The small molecule below binds the protein below.
Small molecule (SMILES): CCCc1ccc(Oc2ccccc2)c(O)c1

Sequence of chain 2.C:
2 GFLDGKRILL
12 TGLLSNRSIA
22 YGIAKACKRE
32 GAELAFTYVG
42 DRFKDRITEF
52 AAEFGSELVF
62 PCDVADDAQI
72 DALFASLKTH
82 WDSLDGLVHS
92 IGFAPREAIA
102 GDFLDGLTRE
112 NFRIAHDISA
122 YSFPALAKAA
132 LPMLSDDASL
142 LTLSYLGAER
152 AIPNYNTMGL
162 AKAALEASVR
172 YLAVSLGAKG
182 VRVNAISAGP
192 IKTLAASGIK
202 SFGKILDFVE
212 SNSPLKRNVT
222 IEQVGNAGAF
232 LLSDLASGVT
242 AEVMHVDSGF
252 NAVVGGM

Binding-site contacts:
Ligand atom C10 contacts residue GLY93 of chain 2.C at 3.3 Å.
Ligand atom C16 contacts residue TYR156 of chain 2.C at 3.9 Å (hydrophobic).
Ligand atom C10 contacts residue ALA196 of chain 2.C at 4.1 Å (hydrophobic).
Ligand atom C3 contacts residue NAD1 of chain 2.H at 3.0 Å.
Ligand atom C1 contacts residue TYR146 of chain 2.C at 4.2 Å (hydrophobic).
Ligand atom C2 contacts residue NAD1 of chain 2.H at 3.1 Å.
Ligand atom O17 contacts residue LYS163 of chain 2.C at 4.2 Å.
Ligand atom C9 contacts residue ALA196 of chain 2.C at 3.2 Å (hydrophobic).
Ligand atom C14 contacts residue PRO191 of chain 2.C at 4.1 Å (hydrophobic).
Ligand atom C5 contacts residue NAD1 of chain 2.H at 3.3 Å.
Ligand atom C4 contacts residue THR194 of chain 2.C at 4.2 Å.
Ligand atom O7 contacts residue NAD1 of chain 2.H at 3.3 Å.
Ligand atom C1 contacts residue NAD1 of chain 2.H at 3.1 Å.
Ligand atom C10 contacts residue PHE94 of chain 2.C at 3.5 Å (hydrophobic).
Ligand atom C10 contacts residue MET159 of chain 2.C at 4.1 Å (hydrophobic).
Ligand atom C11 contacts residue MET159 of chain 2.C at 3.7 Å (hydrophobic).
Ligand atom C15 contacts residue TYR146 of chain 2.C at 4.2 Å (hydrophobic).
Ligand atom C3 contacts residue PHE203 of chain 2.C at 3.8 Å (hydrophobic).
Ligand atom C8 contacts residue NAD1 of chain 2.H at 3.8 Å.
Ligand atom C13 contacts residue TYR156 of chain 2.C at 4.3 Å (hydrophobic).
Ligand atom C16 contacts residue TYR146 of chain 2.C at 3.2 Å (hydrophobic).
Ligand atom O17 contacts residue NAD1 of chain 2.H at 3.1 Å (h-bond).
Ligand atom C3 contacts residue ALA197 of chain 2.C at 3.6 Å (hydrophobic).
Ligand atom C9 contacts residue NAD1 of chain 2.H at 4.0 Å.
Ligand atom O7 contacts residue ALA196 of chain 2.C at 3.4 Å.
Ligand atom C1 contacts residue TYR156 of chain 2.C at 3.9 Å (hydrophobic).
Ligand atom C9 contacts residue GLY93 of chain 2.C at 3.9 Å.
Ligand atom O17 contacts residue TYR156 of chain 2.C at 2.9 Å (h-bond).
Ligand atom C4 contacts residue ALA196 of chain 2.C at 4.2 Å (hydrophobic).
Ligand atom C6 contacts residue TYR156 of chain 2.C at 4.0 Å (hydrophobic).
Ligand atom C6 contacts residue NAD1 of chain 2.H at 3.4 Å.
Ligand atom C4 contacts residue NAD1 of chain 2.H at 3.3 Å.
Ligand atom C14 contacts residue TYR146 of chain 2.C at 4.1 Å (hydrophobic).
Ligand atom C8 contacts residue ALA196 of chain 2.C at 3.5 Å (hydrophobic).
Ligand atom C14 contacts residue PHE203 of chain 2.C at 3.8 Å (hydrophobic).
Ligand atom C14 contacts residue NAD1 of chain 2.H at 3.1 Å.
Ligand atom C15 contacts residue PHE203 of chain 2.C at 3.7 Å (hydrophobic).
Ligand atom C11 contacts residue PHE94 of chain 2.C at 4.0 Å (hydrophobic).
Ligand atom C4 contacts residue ALA197 of chain 2.C at 3.7 Å (hydrophobic).
Ligand atom C12 contacts residue MET159 of chain 2.C at 3.5 Å (hydrophobic).